Sequence of chain 1.A:
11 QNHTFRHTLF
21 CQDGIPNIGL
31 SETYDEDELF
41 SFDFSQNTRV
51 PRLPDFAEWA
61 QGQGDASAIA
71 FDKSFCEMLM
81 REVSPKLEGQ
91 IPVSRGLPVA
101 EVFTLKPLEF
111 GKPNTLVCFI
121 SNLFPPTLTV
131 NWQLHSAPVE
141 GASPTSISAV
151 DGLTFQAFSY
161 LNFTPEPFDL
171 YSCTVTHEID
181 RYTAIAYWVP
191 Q

Sequence of chain 1.B:
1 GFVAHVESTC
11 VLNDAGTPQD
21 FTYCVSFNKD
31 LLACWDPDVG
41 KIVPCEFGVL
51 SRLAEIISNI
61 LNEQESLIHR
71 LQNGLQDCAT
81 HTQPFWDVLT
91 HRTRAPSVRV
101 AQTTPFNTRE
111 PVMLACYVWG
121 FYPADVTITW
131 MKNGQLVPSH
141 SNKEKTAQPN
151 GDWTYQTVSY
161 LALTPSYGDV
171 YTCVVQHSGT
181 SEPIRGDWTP

This protein binds this small molecule.
Small molecule (SMILES): CC(=O)N[C@@H]1[C@@H](O)[C@H](O)[C@@H](CO)O[C@H]1O

Binding-site contacts:
Ligand atom O4 contacts residue ASN12 of chain 1.A at 4.1 Å.
Ligand atom C3 contacts residue ASN12 of chain 1.A at 3.1 Å.
Ligand atom O3 contacts residue ASN12 of chain 1.A at 3.8 Å.
Ligand atom O7 contacts residue ASP20 of chain 1.B at 4.2 Å.
Ligand atom O5 contacts residue ASN12 of chain 1.A at 2.4 Å (h-bond).
Ligand atom N2 contacts residue ASN12 of chain 1.A at 3.7 Å.
Ligand atom C4 contacts residue ASN12 of chain 1.A at 2.7 Å.
Ligand atom C7 contacts residue ASP20 of chain 1.B at 4.4 Å.
Ligand atom C2 contacts residue VAL11 of chain 1.B at 4.5 Å (hydrophobic).
Ligand atom O3 contacts residue GLN19 of chain 1.B at 3.5 Å.
Ligand atom C6 contacts residue ASN12 of chain 1.A at 3.2 Å.
Ligand atom C8 contacts residue ASP20 of chain 1.B at 3.9 Å.
Ligand atom O6 contacts residue ASN12 of chain 1.A at 2.8 Å (h-bond).
Ligand atom C1 contacts residue ASN12 of chain 1.A at 1.5 Å.
Ligand atom O7 contacts residue GLN19 of chain 1.B at 4.0 Å.
Ligand atom C2 contacts residue ASN12 of chain 1.A at 2.5 Å.
Ligand atom C5 contacts residue ASN12 of chain 1.A at 2.8 Å.
Ligand atom O6 contacts residue GLN11 of chain 1.A at 3.5 Å.
Ligand atom N2 contacts residue VAL11 of chain 1.B at 4.5 Å.